Sequence of chain 2.A:
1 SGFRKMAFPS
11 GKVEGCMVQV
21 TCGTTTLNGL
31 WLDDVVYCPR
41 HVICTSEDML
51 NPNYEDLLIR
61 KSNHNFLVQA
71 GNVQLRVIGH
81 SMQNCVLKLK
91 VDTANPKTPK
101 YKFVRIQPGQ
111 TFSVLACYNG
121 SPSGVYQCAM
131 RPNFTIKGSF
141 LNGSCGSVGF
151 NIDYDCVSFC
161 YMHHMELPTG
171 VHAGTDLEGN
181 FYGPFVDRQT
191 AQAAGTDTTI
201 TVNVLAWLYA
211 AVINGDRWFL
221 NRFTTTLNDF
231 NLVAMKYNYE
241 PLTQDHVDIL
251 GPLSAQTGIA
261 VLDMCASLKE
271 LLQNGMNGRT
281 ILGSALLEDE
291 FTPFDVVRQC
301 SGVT

This small molecule binds to this protein.
Small molecule (SMILES): O=C(Cc1cccc(Cl)c1)Nc1cncc2nc[nH]c12

Sequence of chain 1.A:
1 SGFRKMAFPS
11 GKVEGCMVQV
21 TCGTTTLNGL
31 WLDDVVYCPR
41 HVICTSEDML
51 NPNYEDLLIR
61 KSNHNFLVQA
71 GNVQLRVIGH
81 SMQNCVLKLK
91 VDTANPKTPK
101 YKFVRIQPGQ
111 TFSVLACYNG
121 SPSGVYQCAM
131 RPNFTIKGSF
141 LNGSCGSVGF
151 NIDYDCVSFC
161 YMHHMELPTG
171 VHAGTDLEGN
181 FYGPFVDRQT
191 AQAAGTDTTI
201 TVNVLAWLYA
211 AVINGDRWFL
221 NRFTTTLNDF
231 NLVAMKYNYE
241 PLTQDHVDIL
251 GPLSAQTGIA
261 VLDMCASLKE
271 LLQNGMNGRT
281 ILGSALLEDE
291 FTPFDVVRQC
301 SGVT

Binding-site contacts:
Ligand atom C contacts residue HIS164 of chain 2.A at 3.8 Å.
Ligand atom C10 contacts residue ASN142 of chain 2.A at 3.7 Å.
Ligand atom CL contacts residue HIS41 of chain 2.A at 3.3 Å.
Ligand atom CL contacts residue ASP187 of chain 2.A at 3.2 Å.
Ligand atom C8 contacts residue GLU166 of chain 2.A at 3.7 Å.
Ligand atom N1 contacts residue PHE140 of chain 2.A at 3.7 Å.
Ligand atom O contacts residue GLU166 of chain 2.A at 3.1 Å (salt-bridge).
Ligand atom N1 contacts residue GLU166 of chain 2.A at 3.7 Å.
Ligand atom C13 contacts residue HIS164 of chain 2.A at 3.3 Å.
Ligand atom N1 contacts residue HIS163 of chain 2.A at 2.8 Å (h-bond).
Ligand atom C11 contacts residue GLU166 of chain 2.A at 3.9 Å.
Ligand atom C1 contacts residue MET49 of chain 2.A at 3.4 Å (hydrophobic).
Ligand atom C9 contacts residue GLU166 of chain 2.A at 3.5 Å.
Ligand atom N2 contacts residue LEU141 of chain 2.A at 3.6 Å.
Ligand atom C9 contacts residue PHE140 of chain 2.A at 3.2 Å (hydrophobic).
Ligand atom C8 contacts residue CYS145 of chain 2.A at 3.9 Å (hydrophobic).
Ligand atom N3 contacts residue ASN142 of chain 2.A at 3.7 Å.
Ligand atom C10 contacts residue GLU166 of chain 2.A at 3.8 Å.
Ligand atom C1 contacts residue MET165 of chain 2.A at 3.6 Å (hydrophobic).
Ligand atom N2 contacts residue GLU166 of chain 2.A at 3.3 Å (salt-bridge).
Ligand atom CL contacts residue HIS164 of chain 2.A at 3.6 Å.
Ligand atom N2 contacts residue ASN142 of chain 2.A at 3.5 Å (h-bond).
Ligand atom C10 contacts residue LEU141 of chain 2.A at 3.5 Å (hydrophobic).
Ligand atom C8 contacts residue HIS163 of chain 2.A at 3.3 Å.
Ligand atom O contacts residue MET165 of chain 2.A at 3.5 Å.
Ligand atom C9 contacts residue LEU141 of chain 2.A at 3.8 Å (hydrophobic).
Ligand atom C1 contacts residue ARG188 of chain 2.A at 3.8 Å.
Ligand atom C2 contacts residue GLN189 of chain 2.A at 3.7 Å.
Ligand atom C contacts residue MET49 of chain 2.A at 3.6 Å (hydrophobic).
Ligand atom N contacts residue CYS145 of chain 2.A at 3.7 Å.
Ligand atom C12 contacts residue ASN142 of chain 2.A at 3.8 Å.
Ligand atom C3 contacts residue GLN189 of chain 2.A at 3.4 Å.
Ligand atom C2 contacts residue MET49 of chain 2.A at 3.7 Å (hydrophobic).
Ligand atom C10 contacts residue PHE140 of chain 2.A at 3.7 Å (hydrophobic).
Ligand atom C2 contacts residue ARG188 of chain 2.A at 3.9 Å.
Ligand atom N2 contacts residue PHE140 of chain 2.A at 3.8 Å.
Ligand atom C13 contacts residue HIS41 of chain 2.A at 3.7 Å.
Ligand atom N1 contacts residue SER144 of chain 2.A at 3.7 Å.
Ligand atom C11 contacts residue ASN142 of chain 2.A at 3.5 Å.
Ligand atom C contacts residue MET165 of chain 2.A at 3.7 Å (hydrophobic).